Sequence of chain 1.A:
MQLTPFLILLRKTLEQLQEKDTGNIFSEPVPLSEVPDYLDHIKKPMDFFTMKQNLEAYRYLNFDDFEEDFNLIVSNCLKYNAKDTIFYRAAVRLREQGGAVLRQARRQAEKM

Binding-site contacts:
Ligand atom O2 contacts residue CYS80 of chain 1.A at 4.0 Å.
Ligand atom C4 contacts residue PHE90 of chain 1.A at 4.3 Å (hydrophobic).
Ligand atom C3 contacts residue ASN84 of chain 1.A at 3.6 Å.
Ligand atom S1 contacts residue PRO34 of chain 1.A at 4.0 Å.
Ligand atom N1 contacts residue VAL38 of chain 1.A at 3.6 Å.
Ligand atom C1 contacts residue PHE90 of chain 1.A at 3.6 Å (hydrophobic).
Ligand atom C5 contacts residue ASN84 of chain 1.A at 3.9 Å.
Ligand atom N1 contacts residue PHE90 of chain 1.A at 3.5 Å.
Ligand atom C3 contacts residue PHE90 of chain 1.A at 3.4 Å (hydrophobic).
Ligand atom O2 contacts residue PHE90 of chain 1.A at 4.3 Å.
Ligand atom C3 contacts residue TYR83 of chain 1.A at 3.9 Å (hydrophobic).
Ligand atom N4 contacts residue VAL33 of chain 1.A at 3.4 Å.
Ligand atom O2 contacts residue ASN84 of chain 1.A at 2.8 Å (h-bond).
Ligand atom S1 contacts residue VAL33 of chain 1.A at 3.7 Å.
Ligand atom N3 contacts residue PHE90 of chain 1.A at 3.9 Å.
Ligand atom C2 contacts residue PHE90 of chain 1.A at 3.6 Å (hydrophobic).
Ligand atom N3 contacts residue VAL33 of chain 1.A at 4.2 Å.
Ligand atom N2 contacts residue PHE90 of chain 1.A at 3.5 Å.
Ligand atom N3 contacts residue VAL38 of chain 1.A at 4.3 Å.
Ligand atom O1 contacts residue ASN84 of chain 1.A at 3.6 Å.
Ligand atom C4 contacts residue VAL33 of chain 1.A at 3.7 Å (hydrophobic).
Ligand atom O1 contacts residue TYR83 of chain 1.A at 3.6 Å.
Ligand atom C5 contacts residue VAL33 of chain 1.A at 4.2 Å (hydrophobic).
Ligand atom C5 contacts residue PHE90 of chain 1.A at 4.3 Å (hydrophobic).
Ligand atom O1 contacts residue PHE90 of chain 1.A at 3.9 Å.
Ligand atom N4 contacts residue PHE90 of chain 1.A at 4.4 Å.
Ligand atom C1 contacts residue ASN84 of chain 1.A at 3.8 Å.
Ligand atom S1 contacts residue ILE28 of chain 1.A at 3.6 Å.
Ligand atom C2 contacts residue VAL38 of chain 1.A at 4.0 Å (hydrophobic).
Ligand atom N2 contacts residue ASN84 of chain 1.A at 2.8 Å (h-bond).
Ligand atom N2 contacts residue TYR83 of chain 1.A at 3.6 Å.
Ligand atom C3 contacts residue VAL38 of chain 1.A at 4.2 Å (hydrophobic).

This protein binds this small molecule.
Small molecule (SMILES): O=c1[nH]c2[nH]c(=S)[nH]c(=O)c2[nH]1